Sequence of chain 4.H:
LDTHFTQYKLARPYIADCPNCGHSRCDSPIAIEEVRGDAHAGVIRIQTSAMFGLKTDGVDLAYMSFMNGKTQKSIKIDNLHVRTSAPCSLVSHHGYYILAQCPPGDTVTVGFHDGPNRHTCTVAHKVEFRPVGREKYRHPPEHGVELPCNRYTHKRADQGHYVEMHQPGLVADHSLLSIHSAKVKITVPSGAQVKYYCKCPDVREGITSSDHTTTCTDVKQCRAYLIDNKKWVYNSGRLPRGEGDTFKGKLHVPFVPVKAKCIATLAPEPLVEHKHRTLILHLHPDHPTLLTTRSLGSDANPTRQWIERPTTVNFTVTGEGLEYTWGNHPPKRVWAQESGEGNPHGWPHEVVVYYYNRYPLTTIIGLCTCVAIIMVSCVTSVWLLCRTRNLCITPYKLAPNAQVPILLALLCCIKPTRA

Binding-site contacts:
Ligand atom N2 contacts residue HIS114 of chain 4.H at 4.1 Å.
Ligand atom O4 contacts residue ASN80 of chain 4.D at 3.1 Å (h-bond).
Ligand atom OBE contacts residue HIS82 of chain 4.F at 2.9 Å (h-bond).
Ligand atom SBB contacts residue HIS114 of chain 4.D at 4.2 Å.
Ligand atom C4 contacts residue ASN80 of chain 4.D at 4.0 Å.
Ligand atom OAF contacts residue HIS114 of chain 4.H at 4.1 Å.
Ligand atom O4 contacts residue HIS114 of chain 4.D at 3.6 Å.
Ligand atom C1 contacts residue HIS114 of chain 4.H at 3.5 Å.
Ligand atom OBH contacts residue HIS114 of chain 4.F at 3.1 Å (h-bond).
Ligand atom O3 contacts residue HIS114 of chain 4.D at 3.3 Å (h-bond).
Ligand atom SAG contacts residue HIS114 of chain 4.H at 4.1 Å.
Ligand atom C1 contacts residue HIS82 of chain 4.H at 3.7 Å.
Ligand atom OBI contacts residue HIS114 of chain 4.F at 3.0 Å (h-bond).
Ligand atom SBG contacts residue HIS114 of chain 4.F at 3.5 Å (h-bond).
Ligand atom OBF contacts residue HIS82 of chain 4.F at 3.9 Å.
Ligand atom SBG contacts residue HIS82 of chain 4.F at 4.0 Å.
Ligand atom OAH contacts residue HIS82 of chain 4.D at 3.1 Å (h-bond).
Ligand atom OAF contacts residue HIS82 of chain 4.D at 3.2 Å (h-bond).
Ligand atom OAB contacts residue HIS114 of chain 4.H at 3.3 Å.
Ligand atom O6B contacts residue ASN80 of chain 4.D at 3.0 Å (h-bond).
Ligand atom OBC contacts residue HIS82 of chain 4.F at 3.2 Å (h-bond).
Ligand atom O1 contacts residue HIS114 of chain 4.H at 2.8 Å (h-bond).
Ligand atom SBB contacts residue HIS82 of chain 4.F at 3.5 Å (h-bond).
Ligand atom OBA contacts residue HIS114 of chain 4.D at 3.0 Å (h-bond).
Ligand atom C3 contacts residue HIS82 of chain 4.D at 4.3 Å.
Ligand atom C2 contacts residue HIS82 of chain 4.D at 4.2 Å.
Ligand atom C5 contacts residue HIS82 of chain 4.H at 4.0 Å.
Ligand atom OBI contacts residue HIS82 of chain 4.F at 2.9 Å.
Ligand atom SAG contacts residue HIS82 of chain 4.D at 3.7 Å.
Ligand atom OBC contacts residue HIS114 of chain 4.D at 4.1 Å.
Ligand atom O5 contacts residue HIS82 of chain 4.H at 3.2 Å (h-bond).
Ligand atom OAH contacts residue ASN80 of chain 4.D at 3.2 Å (h-bond).
Ligand atom O3 contacts residue HIS82 of chain 4.D at 3.9 Å.
Ligand atom OBF contacts residue HIS114 of chain 4.F at 3.9 Å.
Ligand atom OBA contacts residue HIS82 of chain 4.D at 4.3 Å.
Ligand atom SAG contacts residue ASN80 of chain 4.D at 4.3 Å.
Ligand atom OAB contacts residue ARG119 of chain 4.H at 3.5 Å.
Ligand atom C6 contacts residue ASN80 of chain 4.D at 3.8 Å.
Ligand atom O1 contacts residue HIS82 of chain 4.H at 3.6 Å.
Ligand atom O2 contacts residue HIS82 of chain 4.F at 4.0 Å.

Sequence of chain 4.F:
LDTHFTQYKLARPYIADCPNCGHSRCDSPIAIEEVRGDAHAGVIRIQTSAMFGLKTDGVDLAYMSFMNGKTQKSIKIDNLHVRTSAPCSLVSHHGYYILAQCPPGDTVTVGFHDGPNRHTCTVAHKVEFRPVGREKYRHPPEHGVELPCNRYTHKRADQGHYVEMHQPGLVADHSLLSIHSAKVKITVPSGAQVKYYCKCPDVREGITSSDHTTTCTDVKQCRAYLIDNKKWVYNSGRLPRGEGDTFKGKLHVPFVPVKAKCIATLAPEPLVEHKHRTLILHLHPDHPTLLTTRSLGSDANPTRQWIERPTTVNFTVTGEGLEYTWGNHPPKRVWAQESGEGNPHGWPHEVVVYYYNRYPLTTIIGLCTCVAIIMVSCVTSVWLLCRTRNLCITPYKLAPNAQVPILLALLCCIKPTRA

This small molecule binds to this protein.
Small molecule (SMILES): O=C(O)[C@@H]1O[C@H](O[C@H]2[C@@H](OS(=O)(=O)O)O[C@@H](O)[C@H](NS(=O)(=O)O)[C@H]2O)[C@@H](OS(=O)(=O)O)[C@H](O)[C@@H]1O

Sequence of chain 4.D:
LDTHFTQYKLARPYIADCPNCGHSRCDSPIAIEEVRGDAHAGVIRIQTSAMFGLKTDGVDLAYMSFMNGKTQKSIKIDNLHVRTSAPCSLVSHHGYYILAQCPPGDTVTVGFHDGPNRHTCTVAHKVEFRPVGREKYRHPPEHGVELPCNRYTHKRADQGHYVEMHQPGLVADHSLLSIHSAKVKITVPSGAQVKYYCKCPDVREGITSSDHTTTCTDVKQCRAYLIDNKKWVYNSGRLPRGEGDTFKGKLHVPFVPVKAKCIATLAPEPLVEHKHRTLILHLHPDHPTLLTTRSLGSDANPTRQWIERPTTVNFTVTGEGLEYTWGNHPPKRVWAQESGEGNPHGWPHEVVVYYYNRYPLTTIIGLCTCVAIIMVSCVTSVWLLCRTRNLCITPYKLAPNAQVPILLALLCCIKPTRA